Sequence of chain 51.C:
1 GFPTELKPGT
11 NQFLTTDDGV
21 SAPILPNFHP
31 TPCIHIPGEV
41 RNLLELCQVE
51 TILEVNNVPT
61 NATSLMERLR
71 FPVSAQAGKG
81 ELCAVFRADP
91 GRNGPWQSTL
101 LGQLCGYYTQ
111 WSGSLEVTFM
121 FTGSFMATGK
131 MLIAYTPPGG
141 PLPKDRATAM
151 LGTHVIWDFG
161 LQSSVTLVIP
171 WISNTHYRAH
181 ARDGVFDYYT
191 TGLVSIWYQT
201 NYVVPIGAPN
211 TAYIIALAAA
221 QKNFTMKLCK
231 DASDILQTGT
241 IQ

Binding-site contacts:
Ligand atom OAW contacts residue MET195 of chain 51.A at 3.3 Å.
Ligand atom NBC contacts residue TRP203 of chain 51.A at 3.2 Å.
Ligand atom CAA contacts residue TYR153 of chain 51.A at 3.7 Å (hydrophobic).
Ligand atom CAP contacts residue ILE111 of chain 51.A at 3.6 Å (hydrophobic).
Ligand atom OAB contacts residue ILE113 of chain 51.A at 3.2 Å (h-bond).
Ligand atom CBA contacts residue TRP203 of chain 51.A at 3.3 Å (hydrophobic).
Ligand atom NBB contacts residue TRP203 of chain 51.A at 3.9 Å.
Ligand atom CAC contacts residue PHE137 of chain 51.A at 3.8 Å (hydrophobic).
Ligand atom CAS contacts residue TYR201 of chain 51.A at 3.7 Å (hydrophobic).
Ligand atom CAA contacts residue VAL179 of chain 51.A at 3.3 Å (hydrophobic).
Ligand atom CAN contacts residue ILE111 of chain 51.A at 3.8 Å (hydrophobic).
Ligand atom OAB contacts residue ASP112 of chain 51.A at 3.6 Å.
Ligand atom CAR contacts residue TYR201 of chain 51.A at 3.5 Å (hydrophobic).
Ligand atom CAF contacts residue ASP112 of chain 51.A at 3.6 Å.
Ligand atom CAE contacts residue GLN202 of chain 51.A at 3.4 Å.
Ligand atom CAJ contacts residue PHE155 of chain 51.A at 3.8 Å (hydrophobic).
Ligand atom CAX contacts residue TRP203 of chain 51.A at 3.5 Å (hydrophobic).
Ligand atom CAD contacts residue ASP112 of chain 51.A at 3.7 Å.
Ligand atom CAL contacts residue PRO177 of chain 51.A at 3.7 Å (hydrophobic).
Ligand atom OAB contacts residue TRP203 of chain 51.A at 3.8 Å.
Ligand atom OAW contacts residue ILE111 of chain 51.A at 3.9 Å.
Ligand atom CAD contacts residue THR114 of chain 51.A at 3.6 Å.
Ligand atom CAA contacts residue PRO177 of chain 51.A at 3.3 Å (hydrophobic).
Ligand atom CAC contacts residue PHE233 of chain 51.A at 3.9 Å (hydrophobic).
Ligand atom CAG contacts residue ASN228 of chain 51.A at 3.2 Å.
Ligand atom CAP contacts residue PHE135 of chain 51.A at 3.6 Å (hydrophobic).
Ligand atom NAT contacts residue PHE155 of chain 51.A at 3.9 Å.
Ligand atom CAI contacts residue PHE135 of chain 51.A at 3.7 Å (hydrophobic).
Ligand atom CBA contacts residue ASN228 of chain 51.A at 3.8 Å.
Ligand atom CAG contacts residue GLN202 of chain 51.A at 3.5 Å.
Ligand atom CAS contacts residue ASN228 of chain 51.A at 3.7 Å.
Ligand atom CAE contacts residue ASN228 of chain 51.A at 3.4 Å.
Ligand atom CAK contacts residue PHE135 of chain 51.A at 3.6 Å (hydrophobic).
Ligand atom CAS contacts residue TRP203 of chain 51.A at 3.5 Å (hydrophobic).
Ligand atom CAF contacts residue TRP203 of chain 51.A at 3.8 Å (hydrophobic).
Ligand atom CAI contacts residue VAL192 of chain 51.A at 3.9 Å (hydrophobic).
Ligand atom CAG contacts residue TRP203 of chain 51.A at 3.6 Å (hydrophobic).
Ligand atom CAL contacts residue PHE155 of chain 51.A at 3.7 Å (hydrophobic).
Ligand atom CAH contacts residue PHE155 of chain 51.A at 3.7 Å (hydrophobic).
Ligand atom CAA contacts residue SER178 of chain 51.A at 3.5 Å.

Sequence of chain 52.C:
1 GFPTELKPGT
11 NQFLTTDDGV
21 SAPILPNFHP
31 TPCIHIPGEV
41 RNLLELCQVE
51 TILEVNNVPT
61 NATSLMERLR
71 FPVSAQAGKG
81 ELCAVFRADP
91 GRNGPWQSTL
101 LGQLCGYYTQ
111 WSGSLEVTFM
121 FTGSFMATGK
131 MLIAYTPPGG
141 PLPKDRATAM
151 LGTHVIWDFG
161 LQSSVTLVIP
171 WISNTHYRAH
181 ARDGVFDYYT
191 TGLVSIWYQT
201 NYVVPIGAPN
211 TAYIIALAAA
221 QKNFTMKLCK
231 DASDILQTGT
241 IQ

The protein below binds the small molecule below.
Small molecule (SMILES): CCO/N=C/c1ccc(OCCCCCN2CCN(c3ccncc3)C2=O)cc1

Sequence of chain 51.A:
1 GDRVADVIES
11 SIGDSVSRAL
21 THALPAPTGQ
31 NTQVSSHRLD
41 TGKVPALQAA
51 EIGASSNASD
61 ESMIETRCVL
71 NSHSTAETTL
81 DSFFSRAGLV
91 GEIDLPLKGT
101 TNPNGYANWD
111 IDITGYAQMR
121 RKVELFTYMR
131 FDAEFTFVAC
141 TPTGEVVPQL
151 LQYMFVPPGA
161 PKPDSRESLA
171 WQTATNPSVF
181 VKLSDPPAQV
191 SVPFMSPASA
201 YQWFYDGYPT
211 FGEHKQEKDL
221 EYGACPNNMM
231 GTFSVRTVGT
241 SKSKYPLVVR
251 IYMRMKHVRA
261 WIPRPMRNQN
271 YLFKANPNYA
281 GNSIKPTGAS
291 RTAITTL